Sequence of chain 1.A:
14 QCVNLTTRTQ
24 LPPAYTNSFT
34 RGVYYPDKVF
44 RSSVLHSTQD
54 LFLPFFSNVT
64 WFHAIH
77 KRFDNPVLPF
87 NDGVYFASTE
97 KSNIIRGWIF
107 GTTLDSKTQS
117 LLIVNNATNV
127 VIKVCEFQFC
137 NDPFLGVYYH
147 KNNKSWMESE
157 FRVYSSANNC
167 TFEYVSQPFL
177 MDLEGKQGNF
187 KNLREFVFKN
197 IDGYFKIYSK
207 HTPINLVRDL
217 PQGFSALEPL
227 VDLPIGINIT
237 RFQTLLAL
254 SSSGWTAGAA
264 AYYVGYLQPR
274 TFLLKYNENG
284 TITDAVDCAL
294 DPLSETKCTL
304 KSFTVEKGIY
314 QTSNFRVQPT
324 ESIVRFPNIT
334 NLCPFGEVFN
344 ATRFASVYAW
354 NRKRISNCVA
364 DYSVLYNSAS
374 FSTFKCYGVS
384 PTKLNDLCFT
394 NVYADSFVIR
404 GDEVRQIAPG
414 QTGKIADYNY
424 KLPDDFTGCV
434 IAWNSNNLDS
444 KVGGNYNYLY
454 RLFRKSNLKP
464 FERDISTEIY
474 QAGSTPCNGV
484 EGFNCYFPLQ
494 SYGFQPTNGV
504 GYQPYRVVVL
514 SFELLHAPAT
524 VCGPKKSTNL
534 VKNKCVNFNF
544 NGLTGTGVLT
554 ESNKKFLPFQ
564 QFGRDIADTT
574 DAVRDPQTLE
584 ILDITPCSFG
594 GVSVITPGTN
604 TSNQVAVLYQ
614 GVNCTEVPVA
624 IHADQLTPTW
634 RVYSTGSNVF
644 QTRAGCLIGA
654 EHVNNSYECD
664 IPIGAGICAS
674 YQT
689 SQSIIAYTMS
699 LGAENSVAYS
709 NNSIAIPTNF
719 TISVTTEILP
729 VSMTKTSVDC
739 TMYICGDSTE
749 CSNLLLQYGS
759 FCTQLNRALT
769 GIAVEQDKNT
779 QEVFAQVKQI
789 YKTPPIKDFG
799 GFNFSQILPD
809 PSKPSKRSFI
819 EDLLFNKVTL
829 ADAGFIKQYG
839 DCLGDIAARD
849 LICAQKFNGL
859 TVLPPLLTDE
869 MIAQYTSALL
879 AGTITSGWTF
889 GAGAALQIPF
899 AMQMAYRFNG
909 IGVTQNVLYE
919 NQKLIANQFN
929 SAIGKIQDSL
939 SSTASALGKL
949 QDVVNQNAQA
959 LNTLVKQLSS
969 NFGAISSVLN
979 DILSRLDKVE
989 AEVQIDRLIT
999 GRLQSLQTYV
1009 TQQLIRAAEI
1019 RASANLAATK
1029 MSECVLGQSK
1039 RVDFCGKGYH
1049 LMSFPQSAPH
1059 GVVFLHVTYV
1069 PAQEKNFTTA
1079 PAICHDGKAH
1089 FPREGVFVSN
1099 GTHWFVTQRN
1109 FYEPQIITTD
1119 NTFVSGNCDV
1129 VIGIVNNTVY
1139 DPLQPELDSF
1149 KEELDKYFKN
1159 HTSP

Binding-site contacts:
Ligand atom O7 contacts residue ASN1098 of chain 1.A at 3.2 Å (h-bond).
Ligand atom O4 contacts residue HIS1101 of chain 1.A at 3.8 Å.
Ligand atom O7 contacts residue HIS1101 of chain 1.A at 3.0 Å (h-bond).
Ligand atom C2 contacts residue THR1100 of chain 1.A at 3.9 Å.
Ligand atom C7 contacts residue HIS1101 of chain 1.A at 3.5 Å.
Ligand atom C2 contacts residue ASN1098 of chain 1.A at 2.2 Å.
Ligand atom C5 contacts residue PHE1103 of chain 1.A at 3.9 Å (hydrophobic).
Ligand atom C1 contacts residue ASN1098 of chain 1.A at 1.3 Å.
Ligand atom N2 contacts residue HIS1101 of chain 1.A at 4.3 Å.
Ligand atom C6 contacts residue PHE1103 of chain 1.A at 3.6 Å (hydrophobic).
Ligand atom C8 contacts residue ASN1098 of chain 1.A at 3.9 Å.
Ligand atom N2 contacts residue THR1100 of chain 1.A at 3.1 Å (h-bond).
Ligand atom C3 contacts residue THR1100 of chain 1.A at 4.2 Å.
Ligand atom C7 contacts residue ASN1098 of chain 1.A at 3.0 Å.
Ligand atom C3 contacts residue HIS1101 of chain 1.A at 3.7 Å.
Ligand atom C2 contacts residue HIS1101 of chain 1.A at 4.2 Å.
Ligand atom C1 contacts residue PHE1103 of chain 1.A at 4.3 Å (hydrophobic).
Ligand atom N2 contacts residue ASN1098 of chain 1.A at 2.4 Å (h-bond).
Ligand atom C4 contacts residue ASN1098 of chain 1.A at 4.2 Å.
Ligand atom O5 contacts residue ASN1098 of chain 1.A at 2.5 Å (h-bond).
Ligand atom C8 contacts residue THR1100 of chain 1.A at 3.9 Å.
Ligand atom O6 contacts residue PHE1103 of chain 1.A at 4.3 Å.
Ligand atom O5 contacts residue PHE1103 of chain 1.A at 3.5 Å.
Ligand atom C7 contacts residue THR1100 of chain 1.A at 4.0 Å.
Ligand atom C1 contacts residue HIS1101 of chain 1.A at 3.8 Å.
Ligand atom C5 contacts residue HIS1101 of chain 1.A at 3.9 Å.
Ligand atom O5 contacts residue HIS1101 of chain 1.A at 4.3 Å.
Ligand atom C4 contacts residue HIS1101 of chain 1.A at 4.2 Å.
Ligand atom C5 contacts residue ASN1098 of chain 1.A at 3.7 Å.
Ligand atom C3 contacts residue ASN1098 of chain 1.A at 3.5 Å.
Ligand atom C8 contacts residue HIS1101 of chain 1.A at 3.7 Å.
Ligand atom C1 contacts residue THR1100 of chain 1.A at 4.0 Å.

A protein and the small-molecule ligand that binds it are described below.
Small molecule (SMILES): CC(=O)N[C@H]1[C@H](O[C@H]2[C@H](O)[C@@H](NC(C)=O)CO[C@@H]2CO)O[C@H](CO)[C@@H](O[C@H]2O[C@H](CO)[C@@H](O)[C@H](O)[C@@H]2O)[C@@H]1O